Sequence of chain 1.D:
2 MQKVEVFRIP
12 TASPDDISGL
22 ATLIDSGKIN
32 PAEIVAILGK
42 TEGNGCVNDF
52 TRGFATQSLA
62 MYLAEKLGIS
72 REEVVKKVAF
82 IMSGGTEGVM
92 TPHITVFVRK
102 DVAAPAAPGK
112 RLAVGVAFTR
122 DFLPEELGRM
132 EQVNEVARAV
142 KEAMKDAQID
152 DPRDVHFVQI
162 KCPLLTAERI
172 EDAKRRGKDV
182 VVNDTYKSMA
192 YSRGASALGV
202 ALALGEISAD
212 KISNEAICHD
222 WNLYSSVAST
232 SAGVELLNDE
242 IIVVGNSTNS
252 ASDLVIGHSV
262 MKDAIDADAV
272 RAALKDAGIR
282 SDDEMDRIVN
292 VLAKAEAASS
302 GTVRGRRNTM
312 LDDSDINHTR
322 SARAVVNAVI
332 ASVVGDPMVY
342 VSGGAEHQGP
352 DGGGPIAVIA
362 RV

Binding-site contacts:
Ligand atom O3 contacts residue TRP222 of chain 1.D at 3.6 Å.
Ligand atom O1 contacts residue ALA298 of chain 1.D at 4.4 Å.
Ligand atom O3 contacts residue PRO351 of chain 1.D at 4.1 Å.
Ligand atom O1 contacts residue GLU347 of chain 1.D at 4.3 Å.
Ligand atom C2 contacts residue TRP222 of chain 1.D at 3.4 Å (hydrophobic).
Ligand atom C1 contacts residue TRP222 of chain 1.D at 3.6 Å (hydrophobic).
Ligand atom C1 contacts residue GLU297 of chain 1.D at 3.4 Å.
Ligand atom C2 contacts residue GLU347 of chain 1.D at 3.4 Å.
Ligand atom O3 contacts residue HIS348 of chain 1.D at 2.6 Å (h-bond).
Ligand atom O3 contacts residue GLU297 of chain 1.D at 3.5 Å (salt-bridge).
Ligand atom C2 contacts residue ALA346 of chain 1.D at 3.7 Å (hydrophobic).
Ligand atom C2 contacts residue CA1 of chain 1.HA at 4.2 Å.
Ligand atom O3 contacts residue GLU347 of chain 1.D at 3.4 Å.
Ligand atom C3 contacts residue GLU297 of chain 1.D at 2.9 Å.
Ligand atom O3 contacts residue GLY350 of chain 1.D at 3.6 Å.
Ligand atom C3 contacts residue HIS348 of chain 1.D at 3.8 Å.
Ligand atom C3 contacts residue PRO351 of chain 1.D at 4.0 Å (hydrophobic).
Ligand atom O3 contacts residue ALA346 of chain 1.D at 2.7 Å (h-bond).
Ligand atom C1 contacts residue ASP352 of chain 1.D at 3.3 Å.
Ligand atom C3 contacts residue ALA346 of chain 1.D at 3.5 Å (hydrophobic).
Ligand atom C3 contacts residue ASP352 of chain 1.D at 3.4 Å.
Ligand atom O3 contacts residue CA1 of chain 1.HA at 2.9 Å.
Ligand atom O1 contacts residue ASP352 of chain 1.D at 4.1 Å.
Ligand atom O3 contacts residue GLN349 of chain 1.D at 3.8 Å.
Ligand atom O1 contacts residue GLU297 of chain 1.D at 3.6 Å.
Ligand atom C3 contacts residue TRP222 of chain 1.D at 3.4 Å (hydrophobic).
Ligand atom O3 contacts residue ASP352 of chain 1.D at 4.3 Å.
Ligand atom C2 contacts residue ASP352 of chain 1.D at 4.4 Å.
Ligand atom C2 contacts residue GLU297 of chain 1.D at 3.0 Å.
Ligand atom C2 contacts residue HIS348 of chain 1.D at 4.1 Å.
Ligand atom O1 contacts residue TRP222 of chain 1.D at 3.5 Å.
Ligand atom C3 contacts residue GLU347 of chain 1.D at 4.0 Å.
Ligand atom C3 contacts residue CA1 of chain 1.HA at 3.4 Å.

This protein binds this small molecule.
Small molecule (SMILES): OCCCO